Binding-site contacts:
Ligand atom C4 contacts residue LYS76 of chain 1.B at 3.7 Å.
Ligand atom C3 contacts residue LYS132 of chain 1.B at 3.8 Å.
Ligand atom C6 contacts residue ILE69 of chain 1.B at 3.4 Å (hydrophobic).
Ligand atom O6 contacts residue LYS132 of chain 1.B at 4.4 Å.
Ligand atom C3 contacts residue ASN134 of chain 1.B at 3.7 Å.
Ligand atom C6 contacts residue THR133 of chain 1.B at 4.0 Å.
Ligand atom O4 contacts residue ASP73 of chain 1.B at 2.5 Å (salt-bridge).
Ligand atom C3 contacts residue LYS76 of chain 1.B at 3.6 Å.
Ligand atom C1 contacts residue LYS132 of chain 1.B at 3.7 Å.
Ligand atom C5 contacts residue LYS132 of chain 1.B at 3.4 Å.
Ligand atom C4 contacts residue THR133 of chain 1.B at 4.3 Å.
Ligand atom O3 contacts residue LYS76 of chain 1.B at 3.1 Å (salt-bridge).
Ligand atom O5 contacts residue LYS132 of chain 1.B at 4.0 Å.
Ligand atom C2 contacts residue LYS132 of chain 1.B at 4.2 Å.
Ligand atom C4 contacts residue ASP73 of chain 1.B at 3.4 Å.
Ligand atom C6 contacts residue LYS132 of chain 1.B at 4.4 Å.
Ligand atom O4 contacts residue THR133 of chain 1.B at 3.4 Å.
Ligand atom O3 contacts residue ASN134 of chain 1.B at 3.5 Å (h-bond).
Ligand atom C4 contacts residue LYS132 of chain 1.B at 3.9 Å.
Ligand atom O4 contacts residue LYS132 of chain 1.B at 4.0 Å.
Ligand atom C6 contacts residue ASP73 of chain 1.B at 3.2 Å.
Ligand atom O6 contacts residue ASP73 of chain 1.B at 2.4 Å (salt-bridge).
Ligand atom C5 contacts residue THR133 of chain 1.B at 4.3 Å.
Ligand atom O4 contacts residue LYS76 of chain 1.B at 2.8 Å (salt-bridge).
Ligand atom C5 contacts residue ASP73 of chain 1.B at 4.0 Å.
Ligand atom O6 contacts residue ILE69 of chain 1.B at 3.6 Å.

Sequence of chain 1.B:
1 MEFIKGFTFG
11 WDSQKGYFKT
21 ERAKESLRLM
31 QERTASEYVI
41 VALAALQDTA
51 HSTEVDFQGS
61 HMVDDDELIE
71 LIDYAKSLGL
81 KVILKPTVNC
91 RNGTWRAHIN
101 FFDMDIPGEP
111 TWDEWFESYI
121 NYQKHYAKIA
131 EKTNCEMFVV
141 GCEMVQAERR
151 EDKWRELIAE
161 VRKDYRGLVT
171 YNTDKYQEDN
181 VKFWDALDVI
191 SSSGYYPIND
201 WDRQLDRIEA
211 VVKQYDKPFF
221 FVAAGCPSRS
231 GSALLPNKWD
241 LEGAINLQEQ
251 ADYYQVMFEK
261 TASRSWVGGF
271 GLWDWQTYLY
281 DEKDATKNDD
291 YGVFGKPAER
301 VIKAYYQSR

A small-molecule ligand and the protein it binds are described below.
Small molecule (SMILES): OC[C@H]1O[C@@H](O[C@H]2[C@H](O)[C@H](O)[C@H](O)O[C@@H]2CO)[C@@H](O)[C@@H](O)[C@@H]1O